Binding-site contacts:
Ligand atom O6 contacts residue GLN27 of chain 1.C at 4.0 Å.
Ligand atom C7 contacts residue ASN21 of chain 1.C at 3.5 Å.
Ligand atom C5 contacts residue ASN21 of chain 1.C at 3.7 Å.
Ligand atom O7 contacts residue ASN21 of chain 1.C at 3.9 Å.
Ligand atom O6 contacts residue LYS24 of chain 1.C at 4.1 Å.
Ligand atom C3 contacts residue ASN21 of chain 1.C at 3.8 Å.
Ligand atom O5 contacts residue LYS24 of chain 1.C at 3.7 Å.
Ligand atom N2 contacts residue THR23 of chain 1.C at 4.3 Å.
Ligand atom C8 contacts residue ASN21 of chain 1.C at 3.9 Å.
Ligand atom C4 contacts residue ASN21 of chain 1.C at 4.2 Å.
Ligand atom C1 contacts residue THR23 of chain 1.C at 4.1 Å.
Ligand atom C2 contacts residue ASN21 of chain 1.C at 2.4 Å.
Ligand atom O5 contacts residue ASN21 of chain 1.C at 2.4 Å (h-bond).
Ligand atom C1 contacts residue ASN21 of chain 1.C at 1.4 Å.
Ligand atom N2 contacts residue ASN21 of chain 1.C at 2.9 Å (h-bond).
Ligand atom C1 contacts residue LYS24 of chain 1.C at 4.0 Å.

Sequence of chain 1.C:
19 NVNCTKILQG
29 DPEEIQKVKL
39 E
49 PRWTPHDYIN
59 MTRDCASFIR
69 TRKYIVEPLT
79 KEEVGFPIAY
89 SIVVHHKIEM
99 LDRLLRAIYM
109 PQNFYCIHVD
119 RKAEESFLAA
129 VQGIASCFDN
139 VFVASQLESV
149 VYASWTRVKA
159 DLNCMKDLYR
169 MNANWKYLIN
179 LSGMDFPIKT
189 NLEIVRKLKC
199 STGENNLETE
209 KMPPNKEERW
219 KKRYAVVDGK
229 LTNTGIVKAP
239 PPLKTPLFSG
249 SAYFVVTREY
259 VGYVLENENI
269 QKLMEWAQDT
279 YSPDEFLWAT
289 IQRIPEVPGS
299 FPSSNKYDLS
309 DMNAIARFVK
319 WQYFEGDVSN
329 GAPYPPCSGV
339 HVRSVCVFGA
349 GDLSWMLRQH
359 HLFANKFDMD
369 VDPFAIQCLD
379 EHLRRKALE

The protein below binds the small molecule below.
Small molecule (SMILES): CC(=O)N[C@@H]1[C@@H](O)[C@H](O)[C@@H](CO)O[C@H]1O